Binding-site contacts:
Ligand atom C5 contacts residue ASN94 of chain 1.H at 3.6 Å.
Ligand atom O7 contacts residue ASN94 of chain 1.H at 3.5 Å (h-bond).
Ligand atom C8 contacts residue ALA92 of chain 1.H at 3.7 Å (hydrophobic).
Ligand atom C1 contacts residue ASN94 of chain 1.H at 1.4 Å.
Ligand atom O5 contacts residue THR388 of chain 1.H at 4.1 Å.
Ligand atom C8 contacts residue ASN94 of chain 1.H at 3.9 Å.
Ligand atom C3 contacts residue ASN94 of chain 1.H at 3.7 Å.
Ligand atom C4 contacts residue ASN94 of chain 1.H at 4.1 Å.
Ligand atom C7 contacts residue ASN94 of chain 1.H at 3.3 Å.
Ligand atom C2 contacts residue ASN94 of chain 1.H at 2.3 Å.
Ligand atom O5 contacts residue ASN94 of chain 1.H at 2.4 Å (h-bond).
Ligand atom N2 contacts residue ASN94 of chain 1.H at 2.8 Å (h-bond).

This protein binds this small molecule.
Small molecule (SMILES): CC(=O)N[C@@H]1[C@@H](O)[C@H](O)[C@@H](CO)O[C@H]1O

Sequence of chain 1.H:
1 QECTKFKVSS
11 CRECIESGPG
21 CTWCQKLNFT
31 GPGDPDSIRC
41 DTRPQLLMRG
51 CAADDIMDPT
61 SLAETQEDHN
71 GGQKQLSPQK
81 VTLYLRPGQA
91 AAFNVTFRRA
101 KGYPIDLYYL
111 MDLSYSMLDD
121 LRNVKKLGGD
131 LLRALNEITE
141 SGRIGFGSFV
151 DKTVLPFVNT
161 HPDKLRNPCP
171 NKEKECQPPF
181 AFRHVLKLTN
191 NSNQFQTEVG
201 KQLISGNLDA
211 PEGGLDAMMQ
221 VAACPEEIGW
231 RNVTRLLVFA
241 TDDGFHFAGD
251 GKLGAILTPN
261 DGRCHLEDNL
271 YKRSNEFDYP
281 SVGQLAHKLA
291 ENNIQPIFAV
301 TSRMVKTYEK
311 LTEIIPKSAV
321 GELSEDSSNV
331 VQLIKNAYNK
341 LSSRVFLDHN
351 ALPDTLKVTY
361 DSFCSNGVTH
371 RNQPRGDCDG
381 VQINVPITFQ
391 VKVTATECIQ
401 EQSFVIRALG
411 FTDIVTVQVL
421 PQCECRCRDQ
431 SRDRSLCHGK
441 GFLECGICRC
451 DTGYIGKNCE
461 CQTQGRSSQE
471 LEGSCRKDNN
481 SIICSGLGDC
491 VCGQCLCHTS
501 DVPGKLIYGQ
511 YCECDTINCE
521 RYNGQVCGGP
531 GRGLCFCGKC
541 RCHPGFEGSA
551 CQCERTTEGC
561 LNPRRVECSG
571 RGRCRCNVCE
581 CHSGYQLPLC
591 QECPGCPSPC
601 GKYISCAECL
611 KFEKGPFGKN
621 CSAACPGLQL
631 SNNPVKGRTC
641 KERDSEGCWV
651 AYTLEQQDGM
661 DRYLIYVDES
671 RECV